Sequence of chain 33.F:
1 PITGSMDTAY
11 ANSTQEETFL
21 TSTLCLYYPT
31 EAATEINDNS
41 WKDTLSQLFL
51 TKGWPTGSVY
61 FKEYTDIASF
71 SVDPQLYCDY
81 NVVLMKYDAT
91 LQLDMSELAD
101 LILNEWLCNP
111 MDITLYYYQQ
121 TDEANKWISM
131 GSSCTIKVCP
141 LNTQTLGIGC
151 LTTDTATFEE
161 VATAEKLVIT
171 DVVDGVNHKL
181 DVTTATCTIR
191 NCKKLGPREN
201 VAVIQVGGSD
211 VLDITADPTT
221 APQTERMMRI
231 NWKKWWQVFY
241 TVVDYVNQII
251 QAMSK

Binding-site contacts:
Ligand atom C2 contacts residue ASN12 of chain 33.F at 3.2 Å.
Ligand atom O5 contacts residue ASN12 of chain 33.F at 2.7 Å (h-bond).
Ligand atom O7 contacts residue ASN12 of chain 33.F at 3.7 Å.
Ligand atom C5 contacts residue ASN12 of chain 33.F at 4.1 Å.
Ligand atom N2 contacts residue ASN12 of chain 33.F at 3.8 Å.
Ligand atom C1 contacts residue ASN12 of chain 33.F at 2.1 Å.
Ligand atom C7 contacts residue ASN12 of chain 33.F at 3.9 Å.

The small molecule below binds the protein below.
Small molecule (SMILES): CC(=O)N[C@H]1[C@H](O[C@H]2[C@H](O)[C@@H](NC(C)=O)CO[C@@H]2CO)O[C@H](CO)[C@@H](O)[C@@H]1O